Binding-site contacts:
Ligand atom S1 contacts residue VAL213 of chain 1.A at 3.6 Å.
Ligand atom C14 contacts residue TRP208 of chain 1.A at 3.7 Å (hydrophobic).
Ligand atom C16 contacts residue VAL220 of chain 1.A at 3.4 Å (hydrophobic).
Ligand atom C24 contacts residue GLN286 of chain 1.A at 3.3 Å.
Ligand atom C15 contacts residue ILE132 of chain 1.A at 3.6 Å (hydrophobic).
Ligand atom N7 contacts residue VAL213 of chain 1.A at 3.5 Å.
Ligand atom C23 contacts residue GLN290 of chain 1.A at 3.2 Å.
Ligand atom O8 contacts residue ARG248 of chain 1.A at 2.9 Å.
Ligand atom C2 contacts residue GLN290 of chain 1.A at 3.6 Å.
Ligand atom S10 contacts residue PRO214 of chain 1.A at 3.7 Å.
Ligand atom S10 contacts residue ARG248 of chain 1.A at 3.6 Å.
Ligand atom O21 contacts residue ARG248 of chain 1.A at 2.5 Å (salt-bridge).
Ligand atom S9 contacts residue VAL213 of chain 1.A at 3.8 Å.
Ligand atom O8 contacts residue GLN290 of chain 1.A at 3.7 Å.
Ligand atom C5 contacts residue PHE293 of chain 1.A at 3.8 Å (hydrophobic).
Ligand atom C14 contacts residue VAL220 of chain 1.A at 3.8 Å (hydrophobic).
Ligand atom CL19 contacts residue PHE223 of chain 1.A at 3.2 Å.
Ligand atom C24 contacts residue GLN290 of chain 1.A at 3.6 Å.
Ligand atom C15 contacts residue VAL220 of chain 1.A at 3.6 Å (hydrophobic).
Ligand atom C17 contacts residue PHE293 of chain 1.A at 3.7 Å (hydrophobic).
Ligand atom C25 contacts residue GLN286 of chain 1.A at 3.0 Å.
Ligand atom S1 contacts residue GLU289 of chain 1.A at 3.7 Å.
Ligand atom C5 contacts residue GLU289 of chain 1.A at 3.6 Å.
Ligand atom S1 contacts residue GLN290 of chain 1.A at 3.8 Å.
Ligand atom C14 contacts residue TYR205 of chain 1.A at 3.5 Å (hydrophobic).
Ligand atom C6 contacts residue GLN290 of chain 1.A at 3.6 Å.
Ligand atom C13 contacts residue VAL220 of chain 1.A at 3.8 Å (hydrophobic).
Ligand atom C11 contacts residue PHE293 of chain 1.A at 3.5 Å (hydrophobic).
Ligand atom C4 contacts residue PHE293 of chain 1.A at 3.5 Å (hydrophobic).
Ligand atom C3 contacts residue PRO214 of chain 1.A at 3.7 Å (hydrophobic).
Ligand atom C12 contacts residue PHE293 of chain 1.A at 3.8 Å (hydrophobic).
Ligand atom CL18 contacts residue TYR252 of chain 1.A at 3.4 Å.
Ligand atom O20 contacts residue VAL213 of chain 1.A at 3.0 Å.
Ligand atom C5 contacts residue PRO214 of chain 1.A at 3.5 Å (hydrophobic).
Ligand atom C13 contacts residue TRP208 of chain 1.A at 3.4 Å (hydrophobic).
Ligand atom CL19 contacts residue ILE132 of chain 1.A at 3.7 Å.
Ligand atom C22 contacts residue GLN290 of chain 1.A at 3.7 Å.
Ligand atom C2 contacts residue PRO214 of chain 1.A at 3.6 Å (hydrophobic).
Ligand atom C17 contacts residue THR251 of chain 1.A at 3.7 Å.
Ligand atom C4 contacts residue PRO214 of chain 1.A at 3.8 Å (hydrophobic).

Sequence of chain 1.A:
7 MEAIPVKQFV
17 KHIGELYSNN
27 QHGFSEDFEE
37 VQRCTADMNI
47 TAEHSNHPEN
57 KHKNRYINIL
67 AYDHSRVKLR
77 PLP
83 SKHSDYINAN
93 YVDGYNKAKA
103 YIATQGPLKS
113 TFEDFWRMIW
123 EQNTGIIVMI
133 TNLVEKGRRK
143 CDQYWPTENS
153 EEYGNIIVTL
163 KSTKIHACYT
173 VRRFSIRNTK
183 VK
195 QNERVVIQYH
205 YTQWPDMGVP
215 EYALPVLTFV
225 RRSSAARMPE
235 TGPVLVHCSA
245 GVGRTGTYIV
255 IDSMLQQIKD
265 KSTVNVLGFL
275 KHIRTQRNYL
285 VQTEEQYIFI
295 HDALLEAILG

The small molecule below binds the protein below.
Small molecule (SMILES): Nc1cccc(S(=O)(=O)NC(=O)c2sccc2SCc2ccc(Cl)c(Cl)c2)c1